Binding-site contacts:
Ligand atom O7 contacts residue PHE106 of chain 1.A at 3.1 Å.
Ligand atom N2 contacts residue ASN85 of chain 1.A at 3.7 Å.
Ligand atom C5 contacts residue ASN85 of chain 1.A at 3.6 Å.
Ligand atom C7 contacts residue ASN85 of chain 1.A at 4.2 Å.
Ligand atom O6 contacts residue TYR49 of chain 1.A at 4.5 Å.
Ligand atom O7 contacts residue ASN85 of chain 1.A at 3.8 Å.
Ligand atom C8 contacts residue SER105 of chain 1.A at 4.5 Å.
Ligand atom O3 contacts residue ASN85 of chain 1.A at 3.1 Å (h-bond).
Ligand atom C8 contacts residue GLU48 of chain 1.A at 4.4 Å.
Ligand atom N2 contacts residue TYR49 of chain 1.A at 4.3 Å.
Ligand atom C8 contacts residue TYR49 of chain 1.A at 3.6 Å (hydrophobic).
Ligand atom O7 contacts residue SER105 of chain 1.A at 4.4 Å.
Ligand atom C7 contacts residue PHE106 of chain 1.A at 4.2 Å (hydrophobic).
Ligand atom C7 contacts residue TYR49 of chain 1.A at 4.0 Å (hydrophobic).
Ligand atom C1 contacts residue ASN85 of chain 1.A at 1.4 Å.
Ligand atom O5 contacts residue ASN85 of chain 1.A at 2.4 Å (h-bond).
Ligand atom C4 contacts residue ASN85 of chain 1.A at 4.0 Å.
Ligand atom O7 contacts residue LEU107 of chain 1.A at 2.9 Å (h-bond).
Ligand atom C1 contacts residue SER105 of chain 1.A at 3.7 Å.
Ligand atom O5 contacts residue SER105 of chain 1.A at 3.8 Å.
Ligand atom C7 contacts residue LEU107 of chain 1.A at 4.0 Å (hydrophobic).
Ligand atom C2 contacts residue ASN85 of chain 1.A at 2.5 Å.
Ligand atom C3 contacts residue ASN85 of chain 1.A at 3.3 Å.

This small molecule binds to this protein.
Small molecule (SMILES): CC(=O)N[C@@H]1[C@@H](O)[C@H](O)[C@@H](CO)O[C@H]1O

Sequence of chain 1.A:
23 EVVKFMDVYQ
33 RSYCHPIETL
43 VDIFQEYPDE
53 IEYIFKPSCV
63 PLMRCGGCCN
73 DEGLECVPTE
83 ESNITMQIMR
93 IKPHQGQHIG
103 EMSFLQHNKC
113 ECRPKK